Sequence of chain 1.B:
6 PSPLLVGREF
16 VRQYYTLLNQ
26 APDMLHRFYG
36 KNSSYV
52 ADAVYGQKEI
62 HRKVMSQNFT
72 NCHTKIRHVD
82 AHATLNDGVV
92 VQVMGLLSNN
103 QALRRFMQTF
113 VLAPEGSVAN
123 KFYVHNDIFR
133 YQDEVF

Binding-site contacts:
Ligand atom N contacts residue ARG32 of chain 1.B at 3.1 Å (salt-bridge).
Ligand atom O contacts residue ASN122 of chain 1.B at 3.4 Å (h-bond).
Ligand atom CA contacts residue GLU117 of chain 1.B at 3.7 Å.
Ligand atom CA contacts residue PHE124 of chain 1.B at 3.0 Å (hydrophobic).
Ligand atom OG1 contacts residue LYS123 of chain 1.B at 3.5 Å.
Ligand atom C contacts residue TYR125 of chain 1.B at 3.9 Å (hydrophobic).
Ligand atom O contacts residue ASN122 of chain 1.B at 3.7 Å.
Ligand atom CA contacts residue LYS123 of chain 1.B at 3.7 Å.
Ligand atom CG contacts residue TYR125 of chain 1.B at 3.7 Å (hydrophobic).
Ligand atom CA contacts residue ASN122 of chain 1.B at 3.5 Å.
Ligand atom CE1 contacts residue PHE15 of chain 1.B at 3.7 Å (hydrophobic).
Ligand atom CB contacts residue PHE33 of chain 1.B at 3.4 Å (hydrophobic).
Ligand atom O contacts residue PHE124 of chain 1.B at 3.0 Å (h-bond).
Ligand atom N contacts residue PHE124 of chain 1.B at 3.2 Å (h-bond).
Ligand atom CD2 contacts residue GLN18 of chain 1.B at 3.4 Å.
Ligand atom O contacts residue TYR125 of chain 1.B at 3.5 Å.
Ligand atom N contacts residue LYS123 of chain 1.B at 3.5 Å.
Ligand atom O contacts residue LYS123 of chain 1.B at 3.9 Å.
Ligand atom N contacts residue ASN122 of chain 1.B at 3.1 Å (h-bond).
Ligand atom CA contacts residue TYR125 of chain 1.B at 3.7 Å (hydrophobic).
Ligand atom C contacts residue ASN122 of chain 1.B at 3.9 Å.
Ligand atom CB contacts residue PHE124 of chain 1.B at 3.3 Å (hydrophobic).
Ligand atom CD1 contacts residue VAL11 of chain 1.B at 3.8 Å (hydrophobic).
Ligand atom CZ contacts residue VAL11 of chain 1.B at 3.8 Å (hydrophobic).
Ligand atom CG contacts residue PHE124 of chain 1.B at 3.8 Å (hydrophobic).
Ligand atom CE2 contacts residue PHE15 of chain 1.B at 3.4 Å (hydrophobic).
Ligand atom O contacts residue LYS123 of chain 1.B at 3.1 Å.
Ligand atom CE2 contacts residue GLN18 of chain 1.B at 3.2 Å.
Ligand atom O contacts residue GLU117 of chain 1.B at 3.4 Å.
Ligand atom C contacts residue ARG32 of chain 1.B at 3.7 Å.
Ligand atom CZ contacts residue PHE15 of chain 1.B at 3.3 Å (hydrophobic).
Ligand atom CD contacts residue GLY35 of chain 1.B at 3.9 Å.
Ligand atom CD contacts residue TYR125 of chain 1.B at 3.8 Å (hydrophobic).
Ligand atom C contacts residue GLU117 of chain 1.B at 3.9 Å.
Ligand atom O contacts residue ASN122 of chain 1.B at 3.4 Å (h-bond).
Ligand atom CA contacts residue ARG32 of chain 1.B at 3.5 Å.
Ligand atom C contacts residue ASN122 of chain 1.B at 3.8 Å.
Ligand atom O contacts residue PHE124 of chain 1.B at 3.8 Å.
Ligand atom CD1 contacts residue PHE124 of chain 1.B at 3.4 Å (hydrophobic).
Ligand atom C contacts residue PHE124 of chain 1.B at 3.6 Å (hydrophobic).

A protein and the small-molecule ligand that binds it are described below.
Small molecule (SMILES): CC[C@H](C)[C@H](NC(=O)[C@H](C)NC(=O)[C@H](C)N)C(=O)N[C@H](C(=O)N[C@@H](Cc1ccccc1)C(=O)NCC(=O)NCC(=O)N1CCC[C@H]1C=O)[C@@H](C)O